This small molecule binds to this protein.
Small molecule (SMILES): CC(=O)N[C@@H]1[C@@H](O)[C@H](O)[C@@H](CO)O[C@H]1O

Sequence of chain 54.E:
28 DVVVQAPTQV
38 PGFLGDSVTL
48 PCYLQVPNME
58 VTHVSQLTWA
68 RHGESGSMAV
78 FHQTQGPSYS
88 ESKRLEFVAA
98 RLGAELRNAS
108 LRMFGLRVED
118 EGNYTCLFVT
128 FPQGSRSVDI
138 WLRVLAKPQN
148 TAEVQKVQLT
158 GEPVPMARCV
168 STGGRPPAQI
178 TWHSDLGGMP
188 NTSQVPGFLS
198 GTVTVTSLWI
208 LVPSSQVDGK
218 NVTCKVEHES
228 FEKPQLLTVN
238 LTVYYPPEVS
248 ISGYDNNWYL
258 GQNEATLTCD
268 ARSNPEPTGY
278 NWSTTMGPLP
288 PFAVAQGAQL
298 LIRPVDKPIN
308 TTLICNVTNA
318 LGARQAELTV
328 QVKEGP

Binding-site contacts:
Ligand atom C3 contacts residue ASN313 of chain 54.E at 3.8 Å.
Ligand atom C7 contacts residue ASN313 of chain 54.E at 3.5 Å.
Ligand atom C7 contacts residue GLN322 of chain 54.E at 3.9 Å.
Ligand atom O7 contacts residue GLN322 of chain 54.E at 4.4 Å.
Ligand atom C1 contacts residue ASN313 of chain 54.E at 1.4 Å.
Ligand atom C2 contacts residue ASN313 of chain 54.E at 2.4 Å.
Ligand atom O5 contacts residue THR315 of chain 54.E at 3.9 Å.
Ligand atom C6 contacts residue THR315 of chain 54.E at 3.8 Å.
Ligand atom N2 contacts residue ASN313 of chain 54.E at 3.0 Å (h-bond).
Ligand atom O5 contacts residue ASN313 of chain 54.E at 2.3 Å (h-bond).
Ligand atom N2 contacts residue GLN322 of chain 54.E at 4.5 Å.
Ligand atom C5 contacts residue THR315 of chain 54.E at 4.0 Å.
Ligand atom O7 contacts residue ASN313 of chain 54.E at 3.6 Å.
Ligand atom C8 contacts residue GLN322 of chain 54.E at 3.2 Å.
Ligand atom C5 contacts residue ASN313 of chain 54.E at 3.6 Å.
Ligand atom C4 contacts residue ASN313 of chain 54.E at 4.2 Å.